Binding-site contacts:
Ligand atom CL1 contacts residue ARG54 of chain 1.A at 4.2 Å.
Ligand atom C07 contacts residue CYS121 of chain 1.A at 2.9 Å (hydrophobic).
Ligand atom C11 contacts residue HIS61 of chain 1.A at 3.8 Å.
Ligand atom F01 contacts residue ILE58 of chain 1.A at 4.0 Å.
Ligand atom C03 contacts residue LEU62 of chain 1.A at 3.8 Å (hydrophobic).
Ligand atom S08 contacts residue VAL126 of chain 1.A at 3.9 Å.
Ligand atom C03 contacts residue ILE58 of chain 1.A at 4.5 Å (hydrophobic).
Ligand atom C06 contacts residue LYS124 of chain 1.A at 4.0 Å.
Ligand atom O09 contacts residue ILE58 of chain 1.A at 3.5 Å.
Ligand atom F01 contacts residue HIS154 of chain 1.A at 4.2 Å.
Ligand atom C13 contacts residue ILE58 of chain 1.A at 4.0 Å (hydrophobic).
Ligand atom C07 contacts residue LEU62 of chain 1.A at 3.4 Å (hydrophobic).
Ligand atom C06 contacts residue TYR120 of chain 1.A at 4.0 Å (hydrophobic).
Ligand atom S08 contacts residue LEU62 of chain 1.A at 4.1 Å.
Ligand atom N04 contacts residue LEU62 of chain 1.A at 3.3 Å.
Ligand atom C11 contacts residue GLU57 of chain 1.A at 4.0 Å.
Ligand atom C12 contacts residue GLU57 of chain 1.A at 3.9 Å.
Ligand atom S08 contacts residue CYS121 of chain 1.A at 2.1 Å (h-bond).
Ligand atom F01 contacts residue LYS124 of chain 1.A at 4.5 Å.
Ligand atom CL1 contacts residue HIS154 of chain 1.A at 3.5 Å.
Ligand atom O09 contacts residue LEU62 of chain 1.A at 4.3 Å.
Ligand atom C06 contacts residue CYS121 of chain 1.A at 4.2 Å (hydrophobic).
Ligand atom C10 contacts residue HIS61 of chain 1.A at 4.0 Å.
Ligand atom C05 contacts residue LEU62 of chain 1.A at 3.7 Å (hydrophobic).
Ligand atom CL1 contacts residue GLU57 of chain 1.A at 3.1 Å.
Ligand atom C10 contacts residue LEU62 of chain 1.A at 3.5 Å (hydrophobic).
Ligand atom C13 contacts residue GLU57 of chain 1.A at 4.0 Å.
Ligand atom S08 contacts residue ILE58 of chain 1.A at 4.3 Å.
Ligand atom C05 contacts residue LYS124 of chain 1.A at 4.4 Å.
Ligand atom C06 contacts residue LEU62 of chain 1.A at 3.8 Å (hydrophobic).
Ligand atom S08 contacts residue PHE149 of chain 1.A at 4.1 Å.
Ligand atom C02 contacts residue ILE58 of chain 1.A at 3.9 Å (hydrophobic).
Ligand atom F01 contacts residue VAL126 of chain 1.A at 3.6 Å.
Ligand atom C07 contacts residue TYR120 of chain 1.A at 3.9 Å (hydrophobic).
Ligand atom CL1 contacts residue ILE58 of chain 1.A at 4.2 Å.
Ligand atom O09 contacts residue VAL126 of chain 1.A at 3.7 Å.

Sequence of chain 1.A:
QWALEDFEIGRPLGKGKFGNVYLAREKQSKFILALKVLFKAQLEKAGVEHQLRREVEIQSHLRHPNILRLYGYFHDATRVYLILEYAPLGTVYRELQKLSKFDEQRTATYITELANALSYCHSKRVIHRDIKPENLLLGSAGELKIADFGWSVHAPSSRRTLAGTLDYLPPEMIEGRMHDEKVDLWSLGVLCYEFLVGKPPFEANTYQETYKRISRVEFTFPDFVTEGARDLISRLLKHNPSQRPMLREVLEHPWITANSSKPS

This small molecule binds to this protein.
Small molecule (SMILES): O=C(CCS)Nc1cccc(Cl)c1F